The small molecule below binds the protein below.
Small molecule (SMILES): Cc1cn([C@H]2C[C@H](O)[C@@](C)(CO[P](=O)(O)O[P](=O)(O)OP(=O)(O)O)O2)c(=O)[nH]c1=O

Sequence of chain 1.A:
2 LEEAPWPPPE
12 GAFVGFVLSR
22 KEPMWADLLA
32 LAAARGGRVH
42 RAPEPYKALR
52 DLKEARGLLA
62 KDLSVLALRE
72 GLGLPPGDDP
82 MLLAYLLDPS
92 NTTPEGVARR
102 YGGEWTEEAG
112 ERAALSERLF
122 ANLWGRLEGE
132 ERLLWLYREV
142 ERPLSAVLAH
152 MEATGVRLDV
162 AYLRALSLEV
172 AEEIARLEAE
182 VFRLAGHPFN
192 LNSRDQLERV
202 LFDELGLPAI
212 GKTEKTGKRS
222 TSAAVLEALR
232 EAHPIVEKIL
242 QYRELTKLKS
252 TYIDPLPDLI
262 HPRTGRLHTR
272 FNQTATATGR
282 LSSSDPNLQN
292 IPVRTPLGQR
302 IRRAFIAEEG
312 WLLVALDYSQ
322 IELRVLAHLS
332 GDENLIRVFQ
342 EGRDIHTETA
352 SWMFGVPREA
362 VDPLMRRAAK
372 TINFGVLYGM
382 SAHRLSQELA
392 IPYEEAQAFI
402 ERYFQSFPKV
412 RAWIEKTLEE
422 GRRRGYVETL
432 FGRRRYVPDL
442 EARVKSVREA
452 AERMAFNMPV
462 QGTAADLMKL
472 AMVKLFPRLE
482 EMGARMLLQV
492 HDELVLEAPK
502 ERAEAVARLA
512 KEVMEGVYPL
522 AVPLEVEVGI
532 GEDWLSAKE

Binding-site contacts:
Ligand atom O6 contacts residue MG1 of chain 1.F at 1.9 Å.
Ligand atom O10 contacts residue MG1 of chain 1.E at 2.5 Å.
Ligand atom O3' contacts residue PHE375 of chain 1.A at 3.4 Å.
Ligand atom O8 contacts residue GLN321 of chain 1.A at 3.1 Å.
Ligand atom C2' contacts residue GLU323 of chain 1.A at 3.3 Å.
Ligand atom O10 contacts residue MG1 of chain 1.F at 2.1 Å.
Ligand atom O11 contacts residue LYS371 of chain 1.A at 2.9 Å (salt-bridge).
Ligand atom P1 contacts residue MG1 of chain 1.F at 3.4 Å.
Ligand atom P3 contacts residue MG1 of chain 1.F at 3.2 Å.
Ligand atom O3 contacts residue GLN321 of chain 1.A at 3.0 Å (h-bond).
Ligand atom O10 contacts residue ASP318 of chain 1.A at 3.2 Å (salt-bridge).
Ligand atom C5' contacts residue ASP493 of chain 1.A at 3.4 Å.
Ligand atom O7 contacts residue ARG367 of chain 1.A at 2.9 Å (salt-bridge).
Ligand atom O5 contacts residue ARG367 of chain 1.A at 3.0 Å (salt-bridge).
Ligand atom O3' contacts residue ILE322 of chain 1.A at 3.4 Å.
Ligand atom P2 contacts residue MG1 of chain 1.F at 3.2 Å.
Ligand atom O1 contacts residue LYS371 of chain 1.A at 3.0 Å.
Ligand atom C1 contacts residue GLU323 of chain 1.A at 3.4 Å.
Ligand atom O8 contacts residue HIS347 of chain 1.A at 3.1 Å (h-bond).
Ligand atom O9 contacts residue ASP493 of chain 1.A at 3.0 Å (salt-bridge).
Ligand atom O5 contacts residue SER320 of chain 1.A at 3.4 Å.
Ligand atom O9 contacts residue ILE322 of chain 1.A at 3.4 Å (h-bond).
Ligand atom P1 contacts residue MG1 of chain 1.E at 3.5 Å.
Ligand atom O8 contacts residue PHE375 of chain 1.A at 3.1 Å.
Ligand atom O9 contacts residue TYR319 of chain 1.A at 3.1 Å (h-bond).
Ligand atom O9 contacts residue MG1 of chain 1.F at 2.1 Å.
Ligand atom C2' contacts residue PHE375 of chain 1.A at 3.5 Å (hydrophobic).
Ligand atom C1 contacts residue ILE322 of chain 1.A at 3.5 Å (hydrophobic).
Ligand atom O7 contacts residue LYS371 of chain 1.A at 2.7 Å (salt-bridge).
Ligand atom O6 contacts residue ASP318 of chain 1.A at 3.0 Å (salt-bridge).
Ligand atom O6 contacts residue TYR319 of chain 1.A at 2.8 Å (h-bond).
Ligand atom O9 contacts residue GLN321 of chain 1.A at 3.4 Å (h-bond).
Ligand atom O4' contacts residue ARG281 of chain 1.A at 3.1 Å (salt-bridge).
Ligand atom C3' contacts residue PHE375 of chain 1.A at 3.6 Å (hydrophobic).
Ligand atom P3 contacts residue GLN321 of chain 1.A at 3.5 Å.
Ligand atom O3' contacts residue GLU323 of chain 1.A at 3.0 Å (salt-bridge).
Ligand atom P2 contacts residue GLN321 of chain 1.A at 3.5 Å.
Ligand atom O10 contacts residue ASP493 of chain 1.A at 2.9 Å (salt-bridge).
Ligand atom O5 contacts residue GLN321 of chain 1.A at 3.1 Å (h-bond).
Ligand atom O3 contacts residue HIS347 of chain 1.A at 3.4 Å.